Sequence of chain 6.A:
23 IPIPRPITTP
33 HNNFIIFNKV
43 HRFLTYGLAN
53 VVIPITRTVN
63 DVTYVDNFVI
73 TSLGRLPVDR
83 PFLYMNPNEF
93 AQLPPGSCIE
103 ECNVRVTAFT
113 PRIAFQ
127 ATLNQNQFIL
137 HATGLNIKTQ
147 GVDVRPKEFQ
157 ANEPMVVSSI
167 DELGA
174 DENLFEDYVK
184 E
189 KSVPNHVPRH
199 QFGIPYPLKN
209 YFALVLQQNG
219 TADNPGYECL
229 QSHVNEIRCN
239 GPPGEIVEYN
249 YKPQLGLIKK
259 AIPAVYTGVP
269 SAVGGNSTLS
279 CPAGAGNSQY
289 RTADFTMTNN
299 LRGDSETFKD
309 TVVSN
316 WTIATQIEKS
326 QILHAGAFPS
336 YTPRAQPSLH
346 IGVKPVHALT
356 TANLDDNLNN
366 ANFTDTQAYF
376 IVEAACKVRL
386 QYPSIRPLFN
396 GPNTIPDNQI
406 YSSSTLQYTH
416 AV

A small-molecule ligand and the protein it binds are described below.
Small molecule (SMILES): Cc1cn([C@H]2C[C@H](O[P](=O)(O)OC[C@H]3O[C@@H](n4cc(C)c(=O)[nH]c4=O)C[C@@H]3O)[C@@H](CO[P](=O)(O)O[C@H]3C[C@H](n4ccc(=O)[nH]c4=O)O[C@@H]3COP(=O)=O)O2)c(=O)[nH]c1=O

Binding-site contacts:
Ligand atom C2 contacts residue PRO334 of chain 6.A at 3.7 Å (hydrophobic).
Ligand atom C4' contacts residue LEU328 of chain 6.A at 4.1 Å (hydrophobic).
Ligand atom O4 contacts residue ALA259 of chain 6.A at 3.2 Å.
Ligand atom OP2 contacts residue ARG391 of chain 6.A at 3.9 Å.
Ligand atom OP2 contacts residue GLN252 of chain 6.A at 4.1 Å.
Ligand atom C4 contacts residue GLY98 of chain 6.A at 3.2 Å.
Ligand atom O5' contacts residue LEU328 of chain 6.A at 3.6 Å.
Ligand atom C1' contacts residue PHE333 of chain 6.A at 3.1 Å (hydrophobic).
Ligand atom OP2 contacts residue PHE333 of chain 6.A at 3.3 Å.
Ligand atom C2' contacts residue PHE333 of chain 6.A at 2.9 Å (hydrophobic).
Ligand atom C4' contacts residue GLN252 of chain 6.A at 3.5 Å.
Ligand atom OP1 contacts residue GLN252 of chain 6.A at 3.7 Å.
Ligand atom C6 contacts residue PHE333 of chain 6.A at 3.7 Å (hydrophobic).
Ligand atom C6 contacts residue GLY98 of chain 6.A at 4.1 Å.
Ligand atom O4' contacts residue GLN252 of chain 6.A at 3.9 Å.
Ligand atom C5' contacts residue GLN252 of chain 6.A at 3.4 Å.
Ligand atom P contacts residue PHE333 of chain 6.A at 3.8 Å.
Ligand atom O4' contacts residue LEU328 of chain 6.A at 3.0 Å.
Ligand atom O4 contacts residue PRO334 of chain 6.A at 3.7 Å.
Ligand atom C5 contacts residue GLY98 of chain 6.A at 2.9 Å.
Ligand atom N3 contacts residue LEU328 of chain 6.A at 3.9 Å.
Ligand atom C4 contacts residue PRO334 of chain 6.A at 3.6 Å (hydrophobic).
Ligand atom C7 contacts residue TYR336 of chain 6.A at 3.6 Å (hydrophobic).
Ligand atom O4' contacts residue PRO334 of chain 6.A at 4.0 Å.
Ligand atom O3' contacts residue PHE333 of chain 6.A at 3.5 Å.
Ligand atom O5' contacts residue GLN252 of chain 6.A at 3.1 Å (h-bond).
Ligand atom C5' contacts residue PHE333 of chain 6.A at 3.2 Å (hydrophobic).
Ligand atom C1' contacts residue LEU328 of chain 6.A at 3.9 Å (hydrophobic).
Ligand atom C2' contacts residue LEU328 of chain 6.A at 3.7 Å (hydrophobic).
Ligand atom O5' contacts residue PHE333 of chain 6.A at 3.8 Å.
Ligand atom N1 contacts residue PHE333 of chain 6.A at 3.8 Å.
Ligand atom O4 contacts residue GLY98 of chain 6.A at 2.8 Å (h-bond).
Ligand atom O2 contacts residue LEU328 of chain 6.A at 2.2 Å.
Ligand atom O2 contacts residue PRO334 of chain 6.A at 3.8 Å.
Ligand atom OP1 contacts residue ARG391 of chain 6.A at 3.8 Å.
Ligand atom N3 contacts residue PRO334 of chain 6.A at 3.5 Å.
Ligand atom C2 contacts residue LEU328 of chain 6.A at 3.0 Å (hydrophobic).
Ligand atom C3' contacts residue PHE333 of chain 6.A at 3.8 Å (hydrophobic).
Ligand atom OP2 contacts residue GLU102 of chain 6.A at 3.5 Å (salt-bridge).
Ligand atom N1 contacts residue LEU328 of chain 6.A at 3.8 Å.